Sequence of chain 1.C:
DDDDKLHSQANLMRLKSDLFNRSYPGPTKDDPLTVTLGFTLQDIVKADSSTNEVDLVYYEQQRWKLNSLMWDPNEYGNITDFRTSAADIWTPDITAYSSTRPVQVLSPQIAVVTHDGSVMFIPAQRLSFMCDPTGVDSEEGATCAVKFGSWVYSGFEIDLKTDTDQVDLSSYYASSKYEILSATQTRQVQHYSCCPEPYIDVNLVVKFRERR

Sequence of chain 1.B:
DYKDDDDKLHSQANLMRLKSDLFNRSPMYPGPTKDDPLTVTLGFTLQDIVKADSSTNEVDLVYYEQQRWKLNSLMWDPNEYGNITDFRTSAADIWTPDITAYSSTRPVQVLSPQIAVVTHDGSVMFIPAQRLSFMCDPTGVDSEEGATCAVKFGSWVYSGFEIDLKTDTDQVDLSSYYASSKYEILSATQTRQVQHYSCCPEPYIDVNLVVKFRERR

This small molecule binds to this protein.
Small molecule (SMILES): CC1=NCCC[C@]12CCCCC21OCCO1

Binding-site contacts:
Ligand atom C12 contacts residue CYS199 of chain 1.B at 4.5 Å (hydrophobic).
Ligand atom C1 contacts residue TYR102 of chain 1.B at 3.8 Å (hydrophobic).
Ligand atom C5 contacts residue TRP156 of chain 1.B at 3.2 Å (hydrophobic).
Ligand atom C5 contacts residue ILE127 of chain 1.C at 4.2 Å (hydrophobic).
Ligand atom C11 contacts residue TYR197 of chain 1.B at 3.3 Å (hydrophobic).
Ligand atom C6 contacts residue TRP156 of chain 1.B at 3.6 Å (hydrophobic).
Ligand atom C12 contacts residue TYR197 of chain 1.B at 4.3 Å (hydrophobic).
Ligand atom O17 contacts residue TYR204 of chain 1.B at 4.2 Å.
Ligand atom C1 contacts residue TRP156 of chain 1.B at 3.8 Å (hydrophobic).
Ligand atom C9 contacts residue TYR197 of chain 1.B at 4.0 Å (hydrophobic).
Ligand atom C6 contacts residue TYR64 of chain 1.C at 4.0 Å (hydrophobic).
Ligand atom C1 contacts residue TYR204 of chain 1.B at 4.1 Å (hydrophobic).
Ligand atom C7 contacts residue TYR64 of chain 1.C at 3.8 Å (hydrophobic).
Ligand atom C16 contacts residue CYS200 of chain 1.B at 4.1 Å (hydrophobic).
Ligand atom C1 contacts residue SER155 of chain 1.B at 3.7 Å.
Ligand atom C15 contacts residue CYS200 of chain 1.B at 4.3 Å (hydrophobic).
Ligand atom C15 contacts residue CYS199 of chain 1.B at 4.4 Å (hydrophobic).
Ligand atom C11 contacts residue TYR64 of chain 1.C at 3.2 Å (hydrophobic).
Ligand atom C12 contacts residue TYR64 of chain 1.C at 3.5 Å (hydrophobic).
Ligand atom C16 contacts residue CYS199 of chain 1.B at 4.3 Å (hydrophobic).
Ligand atom C10 contacts residue TYR197 of chain 1.B at 3.6 Å (hydrophobic).
Ligand atom C7 contacts residue TRP156 of chain 1.B at 3.7 Å (hydrophobic).
Ligand atom N3 contacts residue TRP156 of chain 1.B at 2.7 Å (h-bond).
Ligand atom C16 contacts residue TYR204 of chain 1.B at 3.3 Å (hydrophobic).
Ligand atom O17 contacts residue TYR197 of chain 1.B at 4.0 Å.
Ligand atom C2 contacts residue TRP156 of chain 1.B at 3.7 Å (hydrophobic).
Ligand atom C15 contacts residue TYR204 of chain 1.B at 4.1 Å (hydrophobic).
Ligand atom C10 contacts residue TYR64 of chain 1.C at 3.5 Å (hydrophobic).
Ligand atom C6 contacts residue ILE127 of chain 1.C at 4.0 Å (hydrophobic).